Sequence of chain 1.A:
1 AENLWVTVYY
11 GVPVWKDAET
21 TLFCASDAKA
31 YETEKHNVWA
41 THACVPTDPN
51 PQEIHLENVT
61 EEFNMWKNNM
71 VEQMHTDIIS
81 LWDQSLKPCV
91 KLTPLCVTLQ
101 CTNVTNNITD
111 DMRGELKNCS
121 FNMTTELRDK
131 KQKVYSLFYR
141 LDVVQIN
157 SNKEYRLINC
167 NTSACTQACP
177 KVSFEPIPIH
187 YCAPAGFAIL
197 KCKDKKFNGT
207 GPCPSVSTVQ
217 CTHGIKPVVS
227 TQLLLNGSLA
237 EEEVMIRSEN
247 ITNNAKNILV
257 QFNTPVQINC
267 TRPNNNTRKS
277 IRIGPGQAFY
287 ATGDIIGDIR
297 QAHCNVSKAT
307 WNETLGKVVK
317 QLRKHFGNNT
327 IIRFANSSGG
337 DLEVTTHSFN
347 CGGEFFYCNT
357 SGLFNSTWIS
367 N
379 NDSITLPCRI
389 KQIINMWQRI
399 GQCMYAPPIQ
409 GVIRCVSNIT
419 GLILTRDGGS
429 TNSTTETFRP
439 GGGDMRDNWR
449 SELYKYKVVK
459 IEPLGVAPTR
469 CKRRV

This small molecule binds to this protein.
Small molecule (SMILES): CC(=O)N[C@H]1[C@H](O[C@H]2[C@H](O)[C@@H](NC(C)=O)CO[C@@H]2CO)O[C@H](CO)[C@@H](O)[C@@H]1O

Binding-site contacts:
Ligand atom C7 contacts residue ASN416 of chain 1.A at 3.0 Å.
Ligand atom N2 contacts residue ASN416 of chain 1.A at 3.1 Å (h-bond).
Ligand atom C1 contacts residue PRO261 of chain 1.A at 3.8 Å (hydrophobic).
Ligand atom C8 contacts residue ASN416 of chain 1.A at 3.3 Å.
Ligand atom C1 contacts residue ASN416 of chain 1.A at 3.4 Å.
Ligand atom C2 contacts residue ASN416 of chain 1.A at 3.8 Å.
Ligand atom C5 contacts residue PRO261 of chain 1.A at 4.4 Å (hydrophobic).
Ligand atom C6 contacts residue PRO261 of chain 1.A at 4.5 Å (hydrophobic).
Ligand atom O6 contacts residue LEU235 of chain 1.A at 4.0 Å.
Ligand atom O5 contacts residue LEU235 of chain 1.A at 4.3 Å.
Ligand atom O7 contacts residue ASN416 of chain 1.A at 3.5 Å (h-bond).
Ligand atom C8 contacts residue VAL414 of chain 1.A at 4.3 Å (hydrophobic).
Ligand atom O5 contacts residue PRO261 of chain 1.A at 3.4 Å.
Ligand atom O6 contacts residue PRO261 of chain 1.A at 3.4 Å.